The protein below binds the small molecule below.
Small molecule (SMILES): O=CNC1CCCCC1

Sequence of chain 1.B:
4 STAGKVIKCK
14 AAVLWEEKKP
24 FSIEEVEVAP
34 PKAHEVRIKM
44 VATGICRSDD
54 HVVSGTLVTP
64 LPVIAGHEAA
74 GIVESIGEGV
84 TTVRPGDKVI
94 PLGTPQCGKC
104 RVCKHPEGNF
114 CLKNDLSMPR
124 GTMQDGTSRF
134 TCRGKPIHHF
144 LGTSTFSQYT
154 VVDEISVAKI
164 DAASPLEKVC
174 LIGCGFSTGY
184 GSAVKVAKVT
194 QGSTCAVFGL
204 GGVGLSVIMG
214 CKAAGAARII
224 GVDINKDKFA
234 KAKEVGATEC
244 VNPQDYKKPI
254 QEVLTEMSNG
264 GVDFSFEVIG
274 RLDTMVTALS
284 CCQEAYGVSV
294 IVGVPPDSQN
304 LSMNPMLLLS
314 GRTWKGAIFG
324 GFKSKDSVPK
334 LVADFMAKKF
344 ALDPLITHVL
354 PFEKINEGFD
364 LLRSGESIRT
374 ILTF

Sequence of chain 1.A:
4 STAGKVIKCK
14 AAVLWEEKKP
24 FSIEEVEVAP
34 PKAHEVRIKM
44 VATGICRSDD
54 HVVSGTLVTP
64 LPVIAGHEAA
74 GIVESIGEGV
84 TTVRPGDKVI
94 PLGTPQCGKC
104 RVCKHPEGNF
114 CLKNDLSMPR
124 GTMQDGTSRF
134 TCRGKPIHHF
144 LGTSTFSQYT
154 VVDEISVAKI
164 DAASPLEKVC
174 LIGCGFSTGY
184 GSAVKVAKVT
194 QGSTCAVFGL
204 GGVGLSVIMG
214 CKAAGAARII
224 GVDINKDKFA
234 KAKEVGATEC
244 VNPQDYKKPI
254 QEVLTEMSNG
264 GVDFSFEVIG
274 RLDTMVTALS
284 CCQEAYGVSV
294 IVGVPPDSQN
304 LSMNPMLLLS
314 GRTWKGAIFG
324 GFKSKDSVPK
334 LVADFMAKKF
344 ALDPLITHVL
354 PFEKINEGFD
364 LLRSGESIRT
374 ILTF

Binding-site contacts:
Ligand atom C4 contacts residue ILE321 of chain 1.A at 4.3 Å (hydrophobic).
Ligand atom C6 contacts residue LEU119 of chain 1.A at 4.1 Å (hydrophobic).
Ligand atom C7 contacts residue ZN1 of chain 1.C at 2.8 Å.
Ligand atom N8 contacts residue ZN1 of chain 1.C at 4.1 Å.
Ligand atom N8 contacts residue SER51 of chain 1.A at 4.1 Å.
Ligand atom C3 contacts residue LEU312 of chain 1.B at 3.8 Å (hydrophobic).
Ligand atom C4 contacts residue LEU312 of chain 1.B at 4.0 Å (hydrophobic).
Ligand atom C7 contacts residue SER51 of chain 1.A at 3.7 Å.
Ligand atom C5 contacts residue LEU119 of chain 1.A at 3.8 Å (hydrophobic).
Ligand atom C5 contacts residue SER51 of chain 1.A at 4.4 Å.
Ligand atom C5 contacts residue LEU60 of chain 1.A at 3.8 Å (hydrophobic).
Ligand atom C6 contacts residue LEU144 of chain 1.A at 4.4 Å (hydrophobic).
Ligand atom C6 contacts residue LEU60 of chain 1.A at 4.0 Å (hydrophobic).
Ligand atom C4 contacts residue LEU119 of chain 1.A at 3.6 Å (hydrophobic).
Ligand atom C7 contacts residue NAI1 of chain 1.E at 3.8 Å.
Ligand atom C1 contacts residue SER51 of chain 1.A at 3.7 Å.
Ligand atom C5 contacts residue VAL297 of chain 1.A at 3.5 Å (hydrophobic).
Ligand atom C7 contacts residue LEU144 of chain 1.A at 4.2 Å (hydrophobic).
Ligand atom O9 contacts residue SER51 of chain 1.A at 2.8 Å (h-bond).
Ligand atom N8 contacts residue HIS70 of chain 1.A at 4.4 Å.
Ligand atom C7 contacts residue CYS177 of chain 1.A at 3.6 Å (hydrophobic).
Ligand atom C4 contacts residue VAL297 of chain 1.A at 3.5 Å (hydrophobic).
Ligand atom C3 contacts residue ILE321 of chain 1.A at 3.6 Å (hydrophobic).
Ligand atom O9 contacts residue CYS177 of chain 1.A at 3.4 Å (h-bond).
Ligand atom C2 contacts residue ILE321 of chain 1.A at 4.0 Å (hydrophobic).
Ligand atom O9 contacts residue ZN1 of chain 1.C at 2.1 Å.
Ligand atom O9 contacts residue NAI1 of chain 1.E at 3.2 Å.
Ligand atom C2 contacts residue NAI1 of chain 1.E at 3.5 Å.
Ligand atom C1 contacts residue NAI1 of chain 1.E at 4.2 Å.
Ligand atom C3 contacts residue LEU119 of chain 1.A at 4.3 Å (hydrophobic).
Ligand atom O9 contacts residue CYS49 of chain 1.A at 3.6 Å.
Ligand atom O9 contacts residue HIS70 of chain 1.A at 3.0 Å (h-bond).
Ligand atom N8 contacts residue NAI1 of chain 1.E at 4.2 Å.
Ligand atom N8 contacts residue LEU144 of chain 1.A at 3.9 Å.
Ligand atom C3 contacts residue VAL297 of chain 1.A at 3.5 Å (hydrophobic).
Ligand atom C6 contacts residue SER51 of chain 1.A at 4.0 Å.
Ligand atom C3 contacts residue NAI1 of chain 1.E at 3.7 Å.
Ligand atom C7 contacts residue HIS70 of chain 1.A at 3.2 Å.